This protein binds this small molecule.
Small molecule (SMILES): O=c1ccn([C@@H]2O[C@H](CO[P](=O)(O)O[P](=O)(O)O[C@H]3O[C@H](CO)[C@@H](F)[C@H](O)[C@H]3O)[C@@H](O)[C@H]2O)c(=O)[nH]1

Binding-site contacts:
Ligand atom O2 contacts residue PHE218 of chain 2.A at 2.9 Å (h-bond).
Ligand atom C4D contacts residue TYR233 of chain 2.A at 3.4 Å (hydrophobic).
Ligand atom O2 contacts residue ILE217 of chain 2.A at 3.4 Å.
Ligand atom O3' contacts residue SER124 of chain 2.A at 2.7 Å (h-bond).
Ligand atom C5 contacts residue PHE218 of chain 2.A at 3.6 Å (hydrophobic).
Ligand atom O5' contacts residue TYR299 of chain 2.A at 3.5 Å (h-bond).
Ligand atom O2B contacts residue ARG292 of chain 2.A at 3.0 Å (salt-bridge).
Ligand atom O5D contacts residue ARG292 of chain 2.A at 3.3 Å (salt-bridge).
Ligand atom C6 contacts residue LEU200 of chain 2.A at 3.6 Å (hydrophobic).
Ligand atom O1A contacts residue ASN199 of chain 2.A at 3.4 Å (h-bond).
Ligand atom F4' contacts residue TYR149 of chain 2.A at 3.1 Å.
Ligand atom O2A contacts residue LEU200 of chain 2.A at 2.9 Å (h-bond).
Ligand atom O3A contacts residue ASN179 of chain 2.A at 3.1 Å (h-bond).
Ligand atom O2D contacts residue ASP295 of chain 2.A at 2.6 Å (salt-bridge).
Ligand atom O1A contacts residue ASN198 of chain 2.A at 3.5 Å (h-bond).
Ligand atom C5 contacts residue LEU200 of chain 2.A at 3.7 Å (hydrophobic).
Ligand atom PB contacts residue ASN179 of chain 2.A at 3.5 Å.
Ligand atom C4 contacts residue PHE218 of chain 2.A at 3.1 Å (hydrophobic).
Ligand atom O3' contacts residue NAD1 of chain 2.E at 3.6 Å.
Ligand atom O4' contacts residue LEU200 of chain 2.A at 3.6 Å.
Ligand atom PA contacts residue ASN199 of chain 2.A at 3.6 Å.
Ligand atom C2D contacts residue ASP295 of chain 2.A at 3.6 Å.
Ligand atom O1B contacts residue ARG231 of chain 2.A at 2.7 Å (salt-bridge).
Ligand atom O4 contacts residue PHE218 of chain 2.A at 3.3 Å.
Ligand atom C2D contacts residue ARG292 of chain 2.A at 3.3 Å.
Ligand atom C5D contacts residue TYR233 of chain 2.A at 3.3 Å (hydrophobic).
Ligand atom O1B contacts residue ASN179 of chain 2.A at 3.0 Å (h-bond).
Ligand atom C1' contacts residue TYR299 of chain 2.A at 3.3 Å (hydrophobic).
Ligand atom N3 contacts residue ALA216 of chain 2.A at 2.8 Å (h-bond).
Ligand atom O1A contacts residue ARG292 of chain 2.A at 2.9 Å (salt-bridge).
Ligand atom O2A contacts residue ASN199 of chain 2.A at 3.3 Å.
Ligand atom O3' contacts residue TYR149 of chain 2.A at 3.7 Å.
Ligand atom O2 contacts residue ALA216 of chain 2.A at 3.3 Å (h-bond).
Ligand atom O6' contacts residue THR126 of chain 2.A at 3.4 Å (h-bond).
Ligand atom F4' contacts residue VAL86 of chain 2.A at 2.8 Å.
Ligand atom N3 contacts residue PHE218 of chain 2.A at 3.2 Å.
Ligand atom C2 contacts residue PHE218 of chain 2.A at 3.3 Å (hydrophobic).
Ligand atom PA contacts residue ARG292 of chain 2.A at 3.6 Å.
Ligand atom C2 contacts residue ALA216 of chain 2.A at 3.5 Å (hydrophobic).
Ligand atom O2' contacts residue PHE178 of chain 2.A at 3.2 Å (h-bond).

Sequence of chain 2.A:
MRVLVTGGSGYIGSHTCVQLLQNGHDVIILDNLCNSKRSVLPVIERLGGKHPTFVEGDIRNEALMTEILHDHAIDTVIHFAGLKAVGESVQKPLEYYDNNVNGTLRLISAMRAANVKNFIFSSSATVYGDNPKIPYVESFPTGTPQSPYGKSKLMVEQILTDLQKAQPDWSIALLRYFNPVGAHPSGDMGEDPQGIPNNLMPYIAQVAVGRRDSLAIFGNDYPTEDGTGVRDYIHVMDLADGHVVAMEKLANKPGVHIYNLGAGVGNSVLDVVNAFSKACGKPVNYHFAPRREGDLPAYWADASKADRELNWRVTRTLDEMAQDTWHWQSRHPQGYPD